The small molecule below binds the protein below.
Small molecule (SMILES): CC(=O)N[C@H]1[C@H](O[C@H]2[C@H](O)[C@@H](NC(C)=O)CO[C@@H]2CO)O[C@H](CO)[C@@H](O)[C@@H]1O

Binding-site contacts:
Ligand atom C3 contacts residue ASN332 of chain 3.A at 3.8 Å.
Ligand atom C6 contacts residue NAG1 of chain 3.M at 3.8 Å.
Ligand atom C7 contacts residue NAG1 of chain 3.L at 3.1 Å.
Ligand atom C1 contacts residue NAG2 of chain 3.L at 4.2 Å.
Ligand atom O6 contacts residue NAG2 of chain 3.L at 4.0 Å.
Ligand atom C5 contacts residue NAG2 of chain 3.L at 4.0 Å.
Ligand atom C4 contacts residue NAG2 of chain 3.L at 4.2 Å.
Ligand atom C8 contacts residue SER333 of chain 3.A at 3.8 Å.
Ligand atom O5 contacts residue NAG2 of chain 3.L at 4.4 Å.
Ligand atom C6 contacts residue NAG2 of chain 3.L at 3.7 Å.
Ligand atom C7 contacts residue SER357 of chain 3.A at 4.5 Å.
Ligand atom O3 contacts residue NAG1 of chain 3.L at 4.2 Å.
Ligand atom C1 contacts residue ASN332 of chain 3.A at 1.4 Å.
Ligand atom C8 contacts residue NAG2 of chain 3.L at 4.1 Å.
Ligand atom O5 contacts residue SER357 of chain 3.A at 3.9 Å.
Ligand atom C7 contacts residue SER333 of chain 3.A at 4.3 Å.
Ligand atom C2 contacts residue SER357 of chain 3.A at 4.3 Å.
Ligand atom O7 contacts residue ASN355 of chain 3.A at 3.7 Å.
Ligand atom C3 contacts residue NAG2 of chain 3.L at 4.2 Å.
Ligand atom C2 contacts residue ASN332 of chain 3.A at 2.5 Å.
Ligand atom O5 contacts residue ASN332 of chain 3.A at 2.4 Å (h-bond).
Ligand atom C8 contacts residue ASN332 of chain 3.A at 4.3 Å.
Ligand atom N2 contacts residue SER333 of chain 3.A at 4.3 Å.
Ligand atom C5 contacts residue ASN332 of chain 3.A at 3.6 Å.
Ligand atom N2 contacts residue NAG1 of chain 3.L at 3.7 Å.
Ligand atom C2 contacts residue NAG1 of chain 3.L at 3.9 Å.
Ligand atom C8 contacts residue THR341 of chain 3.A at 4.1 Å.
Ligand atom C4 contacts residue NAG1 of chain 3.L at 4.0 Å.
Ligand atom N2 contacts residue NAG2 of chain 3.L at 4.0 Å.
Ligand atom C7 contacts residue ASN332 of chain 3.A at 3.1 Å.
Ligand atom C8 contacts residue NAG1 of chain 3.L at 3.9 Å.
Ligand atom C1 contacts residue SER357 of chain 3.A at 3.8 Å.
Ligand atom O6 contacts residue NAG1 of chain 3.M at 3.2 Å.
Ligand atom O7 contacts residue ASN332 of chain 3.A at 3.0 Å (h-bond).
Ligand atom O4 contacts residue NAG2 of chain 3.L at 3.6 Å.
Ligand atom O7 contacts residue SER357 of chain 3.A at 3.5 Å (h-bond).
Ligand atom N2 contacts residue ASN332 of chain 3.A at 2.9 Å (h-bond).
Ligand atom O7 contacts residue NAG1 of chain 3.L at 2.6 Å (h-bond).
Ligand atom C1 contacts residue NAG1 of chain 3.L at 4.3 Å.
Ligand atom C4 contacts residue ASN332 of chain 3.A at 4.3 Å.

Sequence of chain 3.A:
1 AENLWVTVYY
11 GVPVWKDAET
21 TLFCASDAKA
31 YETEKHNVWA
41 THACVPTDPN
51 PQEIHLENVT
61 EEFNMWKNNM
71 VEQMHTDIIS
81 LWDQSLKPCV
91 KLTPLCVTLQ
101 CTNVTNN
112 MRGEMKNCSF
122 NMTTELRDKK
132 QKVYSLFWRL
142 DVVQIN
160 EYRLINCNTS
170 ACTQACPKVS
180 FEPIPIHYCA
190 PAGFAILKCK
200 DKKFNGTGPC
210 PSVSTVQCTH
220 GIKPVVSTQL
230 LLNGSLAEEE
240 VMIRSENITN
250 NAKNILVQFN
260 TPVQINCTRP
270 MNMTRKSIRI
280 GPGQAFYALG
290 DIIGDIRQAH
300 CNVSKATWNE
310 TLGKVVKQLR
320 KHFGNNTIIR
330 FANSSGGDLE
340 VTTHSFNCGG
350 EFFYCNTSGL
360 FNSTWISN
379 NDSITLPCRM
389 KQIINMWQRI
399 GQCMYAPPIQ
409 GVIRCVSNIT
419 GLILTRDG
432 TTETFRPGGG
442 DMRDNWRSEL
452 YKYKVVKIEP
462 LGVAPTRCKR